This protein binds this small molecule.
Small molecule (SMILES): Nc1nc2c(ncn2[C@@H]2CN(C(=O)CCP(=O)(O)O)C[C@H]2OC[C@@H](O)P(=O)(O)O)c(=O)[nH]1

Sequence of chain 1.I:
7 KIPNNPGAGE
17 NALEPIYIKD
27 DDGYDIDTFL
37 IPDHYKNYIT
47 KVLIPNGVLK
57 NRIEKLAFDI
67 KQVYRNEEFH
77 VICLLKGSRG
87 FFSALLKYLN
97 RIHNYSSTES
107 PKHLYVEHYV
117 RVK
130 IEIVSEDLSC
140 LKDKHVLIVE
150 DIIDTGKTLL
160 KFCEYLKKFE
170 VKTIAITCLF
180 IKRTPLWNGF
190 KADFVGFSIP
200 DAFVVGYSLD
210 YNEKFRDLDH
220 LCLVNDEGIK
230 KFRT

Binding-site contacts:
Ligand atom N2 contacts residue ASP209 of chain 1.I at 3.0 Å (salt-bridge).
Ligand atom OAI contacts residue LYS156 of chain 1.I at 3.2 Å (salt-bridge).
Ligand atom C2 contacts residue PHE202 of chain 1.I at 3.7 Å (hydrophobic).
Ligand atom OAE contacts residue ASP153 of chain 1.I at 3.3 Å.
Ligand atom O6 contacts residue VAL203 of chain 1.I at 3.4 Å (h-bond).
Ligand atom OAH contacts residue GLY83 of chain 1.I at 3.5 Å (h-bond).
Ligand atom OAT contacts residue ILE151 of chain 1.I at 3.7 Å.
Ligand atom OAD contacts residue ASP209 of chain 1.I at 3.0 Å (salt-bridge).
Ligand atom C6 contacts residue PHE202 of chain 1.I at 3.7 Å (hydrophobic).
Ligand atom OAE contacts residue THR154 of chain 1.I at 2.7 Å (h-bond).
Ligand atom O6 contacts residue ALA201 of chain 1.I at 3.4 Å (h-bond).
Ligand atom N1 contacts residue VAL203 of chain 1.I at 2.8 Å (h-bond).
Ligand atom O6 contacts residue PHE202 of chain 1.I at 3.5 Å.
Ligand atom OAF contacts residue GLU149 of chain 1.I at 3.2 Å (salt-bridge).
Ligand atom OAJ contacts residue GLY155 of chain 1.I at 2.8 Å (h-bond).
Ligand atom OAI contacts residue THR154 of chain 1.I at 3.5 Å (h-bond).
Ligand atom OAD contacts residue ARG215 of chain 1.I at 3.0 Å (salt-bridge).
Ligand atom N2 contacts residue VAL203 of chain 1.I at 2.6 Å (h-bond).
Ligand atom OAI contacts residue THR157 of chain 1.I at 2.8 Å (h-bond).
Ligand atom OAB contacts residue ASP209 of chain 1.I at 3.5 Å (salt-bridge).
Ligand atom OAG contacts residue ARG215 of chain 1.I at 3.5 Å (salt-bridge).
Ligand atom C5 contacts residue ILE151 of chain 1.I at 3.8 Å (hydrophobic).
Ligand atom O6 contacts residue LYS181 of chain 1.I at 2.9 Å (salt-bridge).
Ligand atom PBF contacts residue THR154 of chain 1.I at 3.6 Å.
Ligand atom CAU contacts residue MG1 of chain 1.MA at 3.1 Å.
Ligand atom CAN contacts residue ILE151 of chain 1.I at 3.6 Å (hydrophobic).
Ligand atom PBF contacts residue GLY155 of chain 1.I at 3.6 Å.
Ligand atom N7 contacts residue LYS181 of chain 1.I at 3.7 Å.
Ligand atom OAG contacts residue LYS82 of chain 1.I at 3.0 Å (salt-bridge).
Ligand atom OAJ contacts residue THR154 of chain 1.I at 3.0 Å (h-bond).
Ligand atom OAJ contacts residue ASP153 of chain 1.I at 2.7 Å (salt-bridge).
Ligand atom OAB contacts residue MG1 of chain 1.MA at 1.9 Å.
Ligand atom OAJ contacts residue ILE152 of chain 1.I at 3.6 Å.
Ligand atom N1 contacts residue PHE202 of chain 1.I at 3.5 Å.
Ligand atom OAD contacts residue MG1 of chain 1.MA at 2.9 Å.
Ligand atom CAN contacts residue ASP153 of chain 1.I at 3.8 Å.
Ligand atom OAI contacts residue GLY155 of chain 1.I at 3.6 Å.
Ligand atom OAG contacts residue ARG117 of chain 1.I at 2.6 Å (salt-bridge).
Ligand atom OAF contacts residue ILE151 of chain 1.I at 3.7 Å.
Ligand atom C2 contacts residue VAL203 of chain 1.I at 3.1 Å (hydrophobic).